Sequence of chain 4.A:
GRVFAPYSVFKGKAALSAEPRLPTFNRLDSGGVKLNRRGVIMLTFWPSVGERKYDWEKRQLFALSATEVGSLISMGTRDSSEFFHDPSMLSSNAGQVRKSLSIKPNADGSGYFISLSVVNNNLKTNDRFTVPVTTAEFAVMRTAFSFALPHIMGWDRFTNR

Sequence of chain 12.A:
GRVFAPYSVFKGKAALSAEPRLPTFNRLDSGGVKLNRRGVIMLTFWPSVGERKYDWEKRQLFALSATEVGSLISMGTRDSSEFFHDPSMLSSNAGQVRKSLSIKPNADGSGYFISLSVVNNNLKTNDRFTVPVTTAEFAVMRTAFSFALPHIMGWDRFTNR

Binding-site contacts:
Ligand atom O4 contacts residue PRO14 of chain 16.A at 3.5 Å.
Ligand atom O2 contacts residue ARG60 of chain 16.A at 3.0 Å.
Ligand atom OP1 contacts residue LYS61 of chain 16.A at 3.0 Å.
Ligand atom OP1 contacts residue ALA71 of chain 12.A at 2.9 Å (h-bond).
Ligand atom C1' contacts residue LEU98 of chain 12.A at 3.5 Å (hydrophobic).
Ligand atom O4' contacts residue HIS93 of chain 12.A at 3.4 Å.
Ligand atom C4 contacts residue PHE18 of chain 16.A at 3.3 Å (hydrophobic).
Ligand atom OP1 contacts residue HIS93 of chain 12.A at 2.7 Å (h-bond).
Ligand atom C5 contacts residue HIS93 of chain 12.A at 3.5 Å.
Ligand atom N3 contacts residue LYS21 of chain 4.A at 2.8 Å.
Ligand atom C4 contacts residue LYS21 of chain 4.A at 3.4 Å.
Ligand atom C2 contacts residue PHE12 of chain 16.A at 2.9 Å (hydrophobic).
Ligand atom O4' contacts residue MET50 of chain 12.A at 3.4 Å.
Ligand atom C4 contacts residue PHE92 of chain 12.A at 3.3 Å (hydrophobic).
Ligand atom C1' contacts residue ASP94 of chain 12.A at 3.5 Å.
Ligand atom OP1 contacts residue LYS107 of chain 12.A at 2.8 Å (salt-bridge).
Ligand atom O2 contacts residue ASP94 of chain 12.A at 3.0 Å (salt-bridge).
Ligand atom C5' contacts residue TYR62 of chain 16.A at 3.2 Å (hydrophobic).
Ligand atom O4 contacts residue PHE12 of chain 16.A at 3.2 Å.
Ligand atom O2 contacts residue TRP64 of chain 16.A at 3.1 Å.
Ligand atom N3 contacts residue PHE18 of chain 16.A at 3.4 Å.
Ligand atom O2 contacts residue PHE12 of chain 16.A at 3.2 Å.
Ligand atom C2 contacts residue TRP64 of chain 16.A at 3.5 Å (hydrophobic).
Ligand atom C6 contacts residue TRP64 of chain 16.A at 3.2 Å (hydrophobic).
Ligand atom O4 contacts residue LYS21 of chain 4.A at 2.9 Å (salt-bridge).
Ligand atom O2 contacts residue LEU98 of chain 12.A at 3.4 Å.
Ligand atom N3 contacts residue PHE12 of chain 16.A at 2.9 Å.
Ligand atom O4 contacts residue PHE92 of chain 12.A at 3.5 Å (h-bond).
Ligand atom OP2 contacts residue LYS107 of chain 12.A at 2.6 Å (salt-bridge).
Ligand atom N3 contacts residue PHE92 of chain 12.A at 3.0 Å (h-bond).
Ligand atom OP1 contacts residue TYR62 of chain 16.A at 2.8 Å (h-bond).
Ligand atom C7 contacts residue HIS93 of chain 12.A at 3.5 Å.
Ligand atom C4 contacts residue PHE12 of chain 16.A at 3.2 Å (hydrophobic).
Ligand atom C5 contacts residue PHE18 of chain 16.A at 3.4 Å (hydrophobic).
Ligand atom O2 contacts residue MET97 of chain 12.A at 3.4 Å.
Ligand atom O4' contacts residue TRP64 of chain 16.A at 2.9 Å (h-bond).
Ligand atom O4 contacts residue SER16 of chain 16.A at 3.0 Å (h-bond).
Ligand atom O3' contacts residue ALA71 of chain 12.A at 3.4 Å.
Ligand atom N1 contacts residue PHE12 of chain 16.A at 3.3 Å.
Ligand atom C7 contacts residue TRP64 of chain 16.A at 3.5 Å (hydrophobic).

Sequence of chain 16.A:
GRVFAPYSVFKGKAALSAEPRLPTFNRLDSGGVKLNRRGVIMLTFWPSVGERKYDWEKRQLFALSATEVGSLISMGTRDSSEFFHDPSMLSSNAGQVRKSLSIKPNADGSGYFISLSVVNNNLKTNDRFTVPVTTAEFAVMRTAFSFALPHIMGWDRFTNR

This protein binds this small molecule.
Small molecule (SMILES): Cc1cn([C@H]2C[C@H](O[P](=O)(O)OC[C@H]3O[C@@H](n4cc(C)c(=O)[nH]c4=O)C[C@@H]3O[P](=O)(O)OC[C@H]3O[C@@H](n4cc(C)c(=O)[nH]c4=O)C[C@@H]3O)[C@@H](CO[P](=O)(O)O[C@H]3C[C@H](n4cc(C)c(=O)[nH]c4=O)O[C@@H]3CO[P](=O)(O)O[C@H]3C[C@H](n4cc(C)c(=O)[nH]c4=O)O[C@@H]3CO[P](=O)(O)O[C@H]3C[C@H](n4cc(C)c(=O)[nH]c4=O)O[C@@H]3CO[P](=O)(O)O[C@H]3C[C@H](n4cc(C)c(=O)[nH]c4=O)O[C@@H]3CO[P](=O)(O)O[C@H]3C[C@H](n4cc(C)c(=O)[nH]c4=O)O[C@@H]3CO[P](=O)(O)O[C@H]3C[C@H](n4cc(C)c(=O)[nH]c4=O)O[C@@H]3COP(=O)=O)O2)c(=O)[nH]c1=O